Sequence of chain 1.H:
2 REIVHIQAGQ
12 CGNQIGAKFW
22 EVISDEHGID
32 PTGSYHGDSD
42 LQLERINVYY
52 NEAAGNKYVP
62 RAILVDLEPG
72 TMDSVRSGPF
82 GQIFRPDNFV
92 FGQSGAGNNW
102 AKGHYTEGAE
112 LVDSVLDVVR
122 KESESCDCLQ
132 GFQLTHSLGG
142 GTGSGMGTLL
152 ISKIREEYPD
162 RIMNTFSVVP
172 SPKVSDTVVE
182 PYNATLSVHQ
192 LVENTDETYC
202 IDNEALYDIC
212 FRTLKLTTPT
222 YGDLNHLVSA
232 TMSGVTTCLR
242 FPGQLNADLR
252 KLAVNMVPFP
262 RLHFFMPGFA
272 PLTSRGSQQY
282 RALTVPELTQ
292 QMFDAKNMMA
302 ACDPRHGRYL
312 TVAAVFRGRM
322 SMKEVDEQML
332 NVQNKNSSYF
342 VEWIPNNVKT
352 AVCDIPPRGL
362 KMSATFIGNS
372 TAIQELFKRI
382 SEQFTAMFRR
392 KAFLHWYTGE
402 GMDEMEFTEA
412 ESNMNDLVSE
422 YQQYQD

Binding-site contacts:
Ligand atom O08 contacts residue GLN279 of chain 1.H at 3.4 Å (h-bond).
Ligand atom C16 contacts residue THR274 of chain 1.H at 3.1 Å.
Ligand atom C39 contacts residue ALA231 of chain 1.H at 3.5 Å (hydrophobic).
Ligand atom C13 contacts residue PHE270 of chain 1.H at 3.7 Å (hydrophobic).
Ligand atom O14 contacts residue HIS227 of chain 1.H at 2.6 Å (h-bond).
Ligand atom C27 contacts residue ARG359 of chain 1.H at 3.6 Å.
Ligand atom C08 contacts residue ASP224 of chain 1.H at 3.7 Å.
Ligand atom C08 contacts residue HIS227 of chain 1.H at 3.3 Å.
Ligand atom O06 contacts residue PRO272 of chain 1.H at 3.3 Å (h-bond).
Ligand atom C39 contacts residue SER234 of chain 1.H at 3.8 Å.
Ligand atom C06 contacts residue LEU228 of chain 1.H at 3.9 Å (hydrophobic).
Ligand atom C33 contacts residue ASP26 of chain 1.H at 3.4 Å.
Ligand atom C42 contacts residue VAL23 of chain 1.H at 3.7 Å (hydrophobic).
Ligand atom C15 contacts residue THR274 of chain 1.H at 3.7 Å.
Ligand atom O05 contacts residue LEU361 of chain 1.H at 3.5 Å.
Ligand atom C28 contacts residue ARG359 of chain 1.H at 3.4 Å.
Ligand atom C44 contacts residue LEU361 of chain 1.H at 3.9 Å (hydrophobic).
Ligand atom C36 contacts residue HIS227 of chain 1.H at 3.3 Å.
Ligand atom C41 contacts residue SER234 of chain 1.H at 3.2 Å.
Ligand atom C30 contacts residue HIS227 of chain 1.H at 3.5 Å.
Ligand atom C14 contacts residue THR274 of chain 1.H at 3.5 Å.
Ligand atom O13 contacts residue ARG359 of chain 1.H at 3.1 Å (salt-bridge).
Ligand atom C07 contacts residue HIS227 of chain 1.H at 3.6 Å.
Ligand atom C15 contacts residue PRO272 of chain 1.H at 3.2 Å (hydrophobic).
Ligand atom C09 contacts residue HIS227 of chain 1.H at 3.7 Å.
Ligand atom C16 contacts residue PRO272 of chain 1.H at 3.8 Å (hydrophobic).
Ligand atom O07 contacts residue LEU361 of chain 1.H at 3.7 Å.
Ligand atom C32 contacts residue VAL23 of chain 1.H at 3.7 Å (hydrophobic).
Ligand atom C40 contacts residue SER234 of chain 1.H at 2.9 Å.
Ligand atom C17 contacts residue LEU361 of chain 1.H at 3.8 Å (hydrophobic).
Ligand atom C42 contacts residue ARG359 of chain 1.H at 3.7 Å.
Ligand atom O12 contacts residue ARG359 of chain 1.H at 3.5 Å (salt-bridge).
Ligand atom C07 contacts residue ASP224 of chain 1.H at 3.3 Å.
Ligand atom C31 contacts residue HIS227 of chain 1.H at 3.7 Å.
Ligand atom C32 contacts residue ASP26 of chain 1.H at 3.6 Å.
Ligand atom C07 contacts residue LEU228 of chain 1.H at 3.6 Å (hydrophobic).
Ligand atom C41 contacts residue VAL23 of chain 1.H at 3.7 Å (hydrophobic).
Ligand atom C19 contacts residue THR274 of chain 1.H at 3.9 Å.
Ligand atom O06 contacts residue THR274 of chain 1.H at 2.9 Å (h-bond).
Ligand atom C40 contacts residue ALA231 of chain 1.H at 3.6 Å (hydrophobic).

A small-molecule ligand and the protein it binds are described below.
Small molecule (SMILES): CC(=O)O[C@H]1C(=O)[C@@]2(C)[C@H]([C@H](OC(=O)c3ccccc3)[C@]3(O)C[C@H](OC(=O)[C@H](O)[C@@H](NC(=O)c4ccccc4)c4ccccc4)C(C)=C1C3(C)C)[C@]1(OC(C)=O)CO[C@@H]1C[C@@H]2O